Binding-site contacts:
Ligand atom C4 contacts residue ASN58 of chain 1.A at 4.2 Å.
Ligand atom O7 contacts residue ALA59 of chain 1.A at 4.3 Å.
Ligand atom C5 contacts residue GLU21 of chain 1.A at 4.3 Å.
Ligand atom C8 contacts residue ASN58 of chain 1.A at 3.6 Å.
Ligand atom C3 contacts residue ASN58 of chain 1.A at 3.8 Å.
Ligand atom O7 contacts residue ASN58 of chain 1.A at 3.7 Å.
Ligand atom C6 contacts residue GLU21 of chain 1.A at 3.4 Å.
Ligand atom O5 contacts residue GLU21 of chain 1.A at 4.5 Å.
Ligand atom C5 contacts residue ASN58 of chain 1.A at 3.7 Å.
Ligand atom O3 contacts residue HIS228 of chain 1.B at 3.6 Å (h-bond).
Ligand atom C8 contacts residue GLN225 of chain 1.B at 3.5 Å.
Ligand atom C1 contacts residue ASN58 of chain 1.A at 1.4 Å.
Ligand atom C8 contacts residue HIS228 of chain 1.B at 3.4 Å.
Ligand atom N2 contacts residue ASN58 of chain 1.A at 2.8 Å (h-bond).
Ligand atom C2 contacts residue ASN58 of chain 1.A at 2.4 Å.
Ligand atom O5 contacts residue ASN58 of chain 1.A at 2.4 Å (h-bond).
Ligand atom O7 contacts residue HIS228 of chain 1.B at 4.1 Å.
Ligand atom N2 contacts residue HIS228 of chain 1.B at 3.6 Å.
Ligand atom C7 contacts residue HIS228 of chain 1.B at 3.6 Å.
Ligand atom O6 contacts residue GLU21 of chain 1.A at 3.5 Å (salt-bridge).
Ligand atom C7 contacts residue ASN58 of chain 1.A at 3.4 Å.

Sequence of chain 1.A:
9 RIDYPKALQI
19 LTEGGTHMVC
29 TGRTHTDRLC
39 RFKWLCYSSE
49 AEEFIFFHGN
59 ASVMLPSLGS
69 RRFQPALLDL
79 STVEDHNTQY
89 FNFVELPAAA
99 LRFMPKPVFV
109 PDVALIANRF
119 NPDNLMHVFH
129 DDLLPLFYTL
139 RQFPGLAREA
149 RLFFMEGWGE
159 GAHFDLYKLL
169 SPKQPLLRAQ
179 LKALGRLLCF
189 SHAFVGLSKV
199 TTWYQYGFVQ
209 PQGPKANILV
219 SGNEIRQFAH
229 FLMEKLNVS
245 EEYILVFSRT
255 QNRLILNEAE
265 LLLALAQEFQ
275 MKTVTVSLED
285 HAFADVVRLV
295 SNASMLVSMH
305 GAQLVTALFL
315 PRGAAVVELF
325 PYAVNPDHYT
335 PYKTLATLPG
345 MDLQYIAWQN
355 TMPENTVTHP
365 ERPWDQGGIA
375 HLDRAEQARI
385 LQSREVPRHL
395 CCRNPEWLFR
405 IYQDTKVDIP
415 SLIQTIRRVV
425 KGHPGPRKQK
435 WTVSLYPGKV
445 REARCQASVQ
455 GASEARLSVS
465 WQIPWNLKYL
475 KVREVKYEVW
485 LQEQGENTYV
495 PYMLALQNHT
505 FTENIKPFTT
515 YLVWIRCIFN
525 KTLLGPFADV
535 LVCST

Sequence of chain 1.B:
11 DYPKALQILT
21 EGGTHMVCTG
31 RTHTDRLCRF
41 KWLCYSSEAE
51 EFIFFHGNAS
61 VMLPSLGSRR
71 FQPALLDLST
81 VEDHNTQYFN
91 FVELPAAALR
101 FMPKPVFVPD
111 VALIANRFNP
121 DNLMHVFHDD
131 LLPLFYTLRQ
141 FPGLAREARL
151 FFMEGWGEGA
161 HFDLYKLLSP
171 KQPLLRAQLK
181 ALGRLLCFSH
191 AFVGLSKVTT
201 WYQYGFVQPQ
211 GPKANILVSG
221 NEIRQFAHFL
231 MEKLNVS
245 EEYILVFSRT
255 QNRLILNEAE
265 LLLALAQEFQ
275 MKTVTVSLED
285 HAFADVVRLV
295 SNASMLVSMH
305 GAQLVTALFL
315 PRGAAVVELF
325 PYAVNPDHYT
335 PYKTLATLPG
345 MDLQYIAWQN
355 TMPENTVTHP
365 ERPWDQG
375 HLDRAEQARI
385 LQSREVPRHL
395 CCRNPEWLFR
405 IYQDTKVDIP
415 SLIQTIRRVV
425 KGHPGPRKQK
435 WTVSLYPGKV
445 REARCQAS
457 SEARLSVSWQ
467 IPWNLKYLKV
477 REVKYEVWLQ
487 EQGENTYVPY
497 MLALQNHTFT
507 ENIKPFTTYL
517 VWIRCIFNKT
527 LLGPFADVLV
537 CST

A small-molecule ligand and the protein it binds are described below.
Small molecule (SMILES): CC(=O)N[C@@H]1[C@@H](O)[C@H](O)[C@@H](CO)O[C@H]1O